Sequence of chain 1.A:
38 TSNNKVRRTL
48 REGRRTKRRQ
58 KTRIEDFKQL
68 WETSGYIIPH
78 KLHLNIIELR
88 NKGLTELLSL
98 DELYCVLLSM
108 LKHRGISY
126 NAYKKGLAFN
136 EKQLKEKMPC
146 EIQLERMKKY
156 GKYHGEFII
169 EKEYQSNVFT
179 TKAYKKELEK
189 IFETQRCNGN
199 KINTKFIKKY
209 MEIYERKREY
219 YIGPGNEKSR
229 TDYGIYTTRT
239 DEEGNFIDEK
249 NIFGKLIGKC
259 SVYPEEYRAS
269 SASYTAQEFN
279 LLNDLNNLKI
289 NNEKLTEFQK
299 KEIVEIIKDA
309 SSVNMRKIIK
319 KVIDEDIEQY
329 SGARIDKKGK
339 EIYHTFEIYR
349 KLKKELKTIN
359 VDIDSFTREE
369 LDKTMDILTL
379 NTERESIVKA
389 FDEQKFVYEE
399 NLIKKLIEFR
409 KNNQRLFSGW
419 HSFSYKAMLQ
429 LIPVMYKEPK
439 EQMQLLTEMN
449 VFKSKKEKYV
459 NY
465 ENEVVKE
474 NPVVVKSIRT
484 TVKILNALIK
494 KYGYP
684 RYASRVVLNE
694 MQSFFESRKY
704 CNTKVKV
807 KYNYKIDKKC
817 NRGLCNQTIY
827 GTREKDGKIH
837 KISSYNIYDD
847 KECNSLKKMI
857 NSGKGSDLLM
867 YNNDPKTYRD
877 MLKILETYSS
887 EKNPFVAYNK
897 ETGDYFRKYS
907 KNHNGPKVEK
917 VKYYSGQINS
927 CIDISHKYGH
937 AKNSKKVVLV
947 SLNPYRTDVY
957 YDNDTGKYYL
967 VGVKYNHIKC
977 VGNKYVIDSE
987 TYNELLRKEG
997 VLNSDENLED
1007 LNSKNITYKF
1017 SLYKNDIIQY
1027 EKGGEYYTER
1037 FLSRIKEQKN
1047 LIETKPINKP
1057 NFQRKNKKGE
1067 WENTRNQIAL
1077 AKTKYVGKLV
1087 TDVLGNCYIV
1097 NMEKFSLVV

Binding-site contacts:
Ligand atom O4 contacts residue ARG1071 of chain 1.A at 3.8 Å.
Ligand atom O3' contacts residue GLY922 of chain 1.A at 3.5 Å.
Ligand atom C5' contacts residue GLN923 of chain 1.A at 3.3 Å.
Ligand atom P contacts residue GLN923 of chain 1.A at 3.7 Å.
Ligand atom OP1 contacts residue SER926 of chain 1.A at 2.7 Å (h-bond).
Ligand atom OP1 contacts residue ILE924 of chain 1.A at 3.4 Å.
Ligand atom O4 contacts residue GLN1073 of chain 1.A at 3.7 Å.
Ligand atom OP1 contacts residue PRO950 of chain 1.A at 3.9 Å.
Ligand atom OP1 contacts residue ASN925 of chain 1.A at 2.9 Å (h-bond).
Ligand atom O5' contacts residue SER926 of chain 1.A at 2.8 Å (h-bond).
Ligand atom O6 contacts residue LYS1042 of chain 1.A at 3.0 Å (salt-bridge).
Ligand atom P contacts residue ASN925 of chain 1.A at 4.0 Å.
Ligand atom C5' contacts residue ASN925 of chain 1.A at 3.6 Å.
Ligand atom OP1 contacts residue GLY922 of chain 1.A at 3.3 Å.
Ligand atom P contacts residue SER926 of chain 1.A at 3.0 Å.
Ligand atom OP1 contacts residue SER947 of chain 1.A at 3.4 Å.
Ligand atom C3' contacts residue GLN923 of chain 1.A at 3.8 Å.
Ligand atom OP2 contacts residue GLU1049 of chain 1.A at 3.4 Å (salt-bridge).
Ligand atom C4' contacts residue GLN923 of chain 1.A at 3.2 Å.
Ligand atom OP2 contacts residue SER1039 of chain 1.A at 3.5 Å (h-bond).
Ligand atom C5 contacts residue ARG1071 of chain 1.A at 3.7 Å.
Ligand atom OP2 contacts residue LEU1038 of chain 1.A at 3.5 Å.
Ligand atom O5' contacts residue ASN925 of chain 1.A at 3.9 Å.
Ligand atom OP2 contacts residue SER926 of chain 1.A at 3.3 Å (h-bond).
Ligand atom C7 contacts residue GLN1073 of chain 1.A at 3.9 Å.
Ligand atom OP2 contacts residue ASN925 of chain 1.A at 3.3 Å.
Ligand atom OP1 contacts residue GLN923 of chain 1.A at 3.0 Å (h-bond).
Ligand atom C6 contacts residue LYS1042 of chain 1.A at 3.8 Å.
Ligand atom C5' contacts residue SER947 of chain 1.A at 4.0 Å.
Ligand atom C2' contacts residue ARG1071 of chain 1.A at 3.6 Å.
Ligand atom OP1 contacts residue LEU948 of chain 1.A at 3.2 Å (h-bond).
Ligand atom OP1 contacts residue LEU1038 of chain 1.A at 3.9 Å.
Ligand atom C8 contacts residue ARG1071 of chain 1.A at 3.5 Å.
Ligand atom N7 contacts residue ARG1071 of chain 1.A at 2.8 Å (salt-bridge).
Ligand atom C5' contacts residue ILE1041 of chain 1.A at 3.8 Å (hydrophobic).
Ligand atom OP1 contacts residue HIS836 of chain 1.A at 3.3 Å.
Ligand atom C7 contacts residue ILE1041 of chain 1.A at 3.9 Å (hydrophobic).
Ligand atom O6 contacts residue ARG1071 of chain 1.A at 4.0 Å.
Ligand atom OP2 contacts residue GLN923 of chain 1.A at 3.5 Å (h-bond).
Ligand atom O3' contacts residue GLN923 of chain 1.A at 3.1 Å (h-bond).

The protein below binds the small molecule below.
Small molecule (SMILES): Cc1cn([C@H]2C[C@H](O[P](=O)(O)OC[C@H]3O[C@@H](n4cnc5c(=O)nc(N)[nH]c54)C[C@@H]3O[P](=O)(O)OC[C@H]3O[C@@H](n4cnc5c(=O)nc(N)[nH]c54)C[C@@H]3O[P](=O)(O)OC[C@H]3O[C@@H](n4ccc(N)nc4=O)C[C@@H]3O[P](=O)(O)OC[C@H]3O[C@@H](n4cnc5c(=O)nc(N)[nH]c54)C[C@@H]3O)[C@@H](CO[P](=O)(O)O[C@H]3C[C@H](n4cnc5c(=O)nc(N)[nH]c54)O[C@@H]3CO[P](=O)(O)O[C@H]3C[C@H](n4ccc(N)nc4=O)O[C@@H]3CO[P](=O)(O)O[C@H]3C[C@H](n4cnc5c(N)ncnc54)O[C@@H]3CO)O2)c(=O)[nH]c1=O